Binding-site contacts:
Ligand atom O3P contacts residue GLY360 of chain 2.A at 3.5 Å (h-bond).
Ligand atom O6 contacts residue GLY432 of chain 2.A at 3.3 Å.
Ligand atom N1 contacts residue ILE318 of chain 2.A at 3.6 Å (h-bond).
Ligand atom N7 contacts residue GLU408 of chain 2.A at 3.0 Å (salt-bridge).
Ligand atom C6 contacts residue GLY409 of chain 2.A at 3.6 Å.
Ligand atom P contacts residue SER317 of chain 2.A at 3.6 Å.
Ligand atom O3' contacts residue ALA57 of chain 2.A at 3.3 Å.
Ligand atom N1 contacts residue CYS319 of chain 2.A at 3.5 Å.
Ligand atom O2P contacts residue ARG382 of chain 2.A at 3.5 Å (salt-bridge).
Ligand atom N1 contacts residue MOA1 of chain 2.E at 3.2 Å (h-bond).
Ligand atom O6 contacts residue GLY407 of chain 2.A at 3.3 Å.
Ligand atom O4' contacts residue GLY316 of chain 2.A at 3.7 Å.
Ligand atom O6 contacts residue GLU408 of chain 2.A at 3.3 Å (salt-bridge).
Ligand atom C5 contacts residue MOA1 of chain 2.E at 3.7 Å.
Ligand atom O3P contacts residue SER317 of chain 2.A at 2.8 Å (h-bond).
Ligand atom N9 contacts residue ILE318 of chain 2.A at 3.6 Å.
Ligand atom N7 contacts residue ILE318 of chain 2.A at 3.7 Å.
Ligand atom O1P contacts residue TYR405 of chain 2.A at 2.7 Å (h-bond).
Ligand atom O2P contacts residue GLY381 of chain 2.A at 2.8 Å (h-bond).
Ligand atom C3' contacts residue ASP358 of chain 2.A at 3.5 Å.
Ligand atom C8 contacts residue MET59 of chain 2.A at 3.7 Å (hydrophobic).
Ligand atom C4' contacts residue ASP358 of chain 2.A at 3.5 Å.
Ligand atom N4 contacts residue ILE318 of chain 2.A at 3.4 Å.
Ligand atom C5 contacts residue ILE318 of chain 2.A at 3.4 Å (hydrophobic).
Ligand atom O2P contacts residue LEU380 of chain 2.A at 3.7 Å.
Ligand atom N4 contacts residue MOA1 of chain 2.E at 3.5 Å.
Ligand atom N7 contacts residue GLY407 of chain 2.A at 3.5 Å.
Ligand atom C2' contacts residue MOA1 of chain 2.E at 3.7 Å.
Ligand atom O2' contacts residue MOA1 of chain 2.E at 3.2 Å.
Ligand atom O3' contacts residue MET379 of chain 2.A at 3.6 Å (h-bond).
Ligand atom O1P contacts residue SER317 of chain 2.A at 2.9 Å (h-bond).
Ligand atom O5' contacts residue GLY316 of chain 2.A at 3.3 Å.
Ligand atom C2' contacts residue ASP358 of chain 2.A at 3.7 Å.
Ligand atom O2' contacts residue ASP358 of chain 2.A at 2.5 Å (salt-bridge).
Ligand atom O3P contacts residue GLY316 of chain 2.A at 3.4 Å.
Ligand atom O1P contacts residue ARG382 of chain 2.A at 3.0 Å (salt-bridge).
Ligand atom O5' contacts residue GLY359 of chain 2.A at 3.7 Å.
Ligand atom O3' contacts residue ASP358 of chain 2.A at 2.6 Å (salt-bridge).
Ligand atom N1 contacts residue GLU431 of chain 2.A at 3.4 Å (salt-bridge).
Ligand atom O6 contacts residue GLY409 of chain 2.A at 2.7 Å (h-bond).

The protein below binds the small molecule below.
Small molecule (SMILES): NC(=O)c1ncn([C@@H]2O[C@H](COP(=O)(O)O)[C@@H](O)[C@H]2O)n1

Sequence of chain 2.A:
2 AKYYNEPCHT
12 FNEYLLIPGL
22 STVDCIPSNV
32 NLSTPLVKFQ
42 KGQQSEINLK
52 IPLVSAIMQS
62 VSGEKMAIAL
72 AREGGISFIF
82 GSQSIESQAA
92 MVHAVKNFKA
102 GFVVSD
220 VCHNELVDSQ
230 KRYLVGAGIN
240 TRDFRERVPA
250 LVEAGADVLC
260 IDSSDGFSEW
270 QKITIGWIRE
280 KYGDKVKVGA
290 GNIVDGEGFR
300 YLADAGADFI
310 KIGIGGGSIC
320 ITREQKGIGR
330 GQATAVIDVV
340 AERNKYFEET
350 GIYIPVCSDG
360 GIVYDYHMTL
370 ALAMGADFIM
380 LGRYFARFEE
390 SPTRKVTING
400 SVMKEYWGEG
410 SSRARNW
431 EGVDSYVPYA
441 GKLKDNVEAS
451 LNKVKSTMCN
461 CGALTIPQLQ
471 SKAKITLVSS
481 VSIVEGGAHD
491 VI